This small molecule binds to this protein.
Small molecule (SMILES): CC[C@H](C)[C@H](NC(=O)[C@H](CO)NC(=O)[C@H](CCCN=C(N)N)NC(=O)[C@@H](NC(=O)[C@@H]1CCCN1C(=O)[C@@H]1CCCN1C(=O)[C@H](C)N)C(C)C)C(=O)N[C@H](C=O)Cc1ccc(O)cc1

Sequence of chain 8.U:
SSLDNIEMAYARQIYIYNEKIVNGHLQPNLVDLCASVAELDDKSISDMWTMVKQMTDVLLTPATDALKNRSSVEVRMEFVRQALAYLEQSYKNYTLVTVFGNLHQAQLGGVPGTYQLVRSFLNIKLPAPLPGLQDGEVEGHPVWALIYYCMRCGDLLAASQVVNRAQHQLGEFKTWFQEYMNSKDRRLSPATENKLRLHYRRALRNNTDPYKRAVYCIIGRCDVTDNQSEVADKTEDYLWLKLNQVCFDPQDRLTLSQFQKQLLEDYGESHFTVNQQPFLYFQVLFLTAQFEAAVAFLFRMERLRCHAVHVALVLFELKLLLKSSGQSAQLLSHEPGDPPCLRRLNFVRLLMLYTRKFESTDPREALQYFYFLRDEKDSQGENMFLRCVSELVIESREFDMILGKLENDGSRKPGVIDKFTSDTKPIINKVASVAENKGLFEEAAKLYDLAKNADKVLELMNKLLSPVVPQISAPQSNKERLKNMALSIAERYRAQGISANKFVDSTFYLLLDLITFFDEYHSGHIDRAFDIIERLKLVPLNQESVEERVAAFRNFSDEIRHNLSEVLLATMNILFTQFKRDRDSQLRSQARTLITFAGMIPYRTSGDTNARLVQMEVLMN

Binding-site contacts:
Ligand atom O contacts residue ASN281 of chain 8.U at 2.6 Å (h-bond).
Ligand atom CG2 contacts residue GLU236 of chain 8.U at 3.3 Å.
Ligand atom C contacts residue ASN281 of chain 8.U at 3.8 Å.
Ligand atom CG1 contacts residue VAL280 of chain 8.U at 4.0 Å (hydrophobic).
Ligand atom CG1 contacts residue TYR94 of chain 8.U at 3.8 Å (hydrophobic).
Ligand atom C contacts residue TYR94 of chain 8.U at 4.0 Å (hydrophobic).
Ligand atom CD1 contacts residue TYR91 of chain 8.U at 3.9 Å (hydrophobic).
Ligand atom CB contacts residue LEU286 of chain 8.U at 3.9 Å (hydrophobic).
Ligand atom O contacts residue LYS234 of chain 8.U at 3.6 Å.
Ligand atom CG2 contacts residue PHE278 of chain 8.U at 3.7 Å (hydrophobic).
Ligand atom C contacts residue ASN227 of chain 8.U at 3.5 Å.
Ligand atom C contacts residue THR235 of chain 8.U at 3.6 Å.
Ligand atom C contacts residue THR235 of chain 8.U at 3.6 Å.
Ligand atom O contacts residue HIS277 of chain 8.U at 3.4 Å.
Ligand atom CG2 contacts residue ASN281 of chain 8.U at 3.6 Å.
Ligand atom CG2 contacts residue HIS277 of chain 8.U at 3.3 Å.
Ligand atom O contacts residue THR235 of chain 8.U at 3.0 Å (h-bond).
Ligand atom C contacts residue THR235 of chain 8.U at 3.6 Å.
Ligand atom CB contacts residue HIS277 of chain 8.U at 3.7 Å.
Ligand atom C contacts residue LEU286 of chain 8.U at 3.8 Å (hydrophobic).
Ligand atom CG2 contacts residue LEU286 of chain 8.U at 3.7 Å (hydrophobic).
Ligand atom CG contacts residue ASP233 of chain 8.U at 3.0 Å.
Ligand atom CD1 contacts residue TYR94 of chain 8.U at 3.5 Å (hydrophobic).
Ligand atom O contacts residue ASN227 of chain 8.U at 3.6 Å.
Ligand atom CD contacts residue HIS277 of chain 8.U at 3.9 Å.
Ligand atom O contacts residue LEU286 of chain 8.U at 3.2 Å.
Ligand atom CG contacts residue HIS277 of chain 8.U at 3.8 Å.
Ligand atom CG contacts residue LYS234 of chain 8.U at 3.3 Å.
Ligand atom O contacts residue THR235 of chain 8.U at 3.1 Å (h-bond).
Ligand atom CD contacts residue TYR273 of chain 8.U at 3.3 Å (hydrophobic).
Ligand atom CG contacts residue TYR273 of chain 8.U at 3.6 Å (hydrophobic).
Ligand atom N contacts residue THR235 of chain 8.U at 3.5 Å (h-bond).
Ligand atom N contacts residue ASN227 of chain 8.U at 3.0 Å (h-bond).
Ligand atom O contacts residue TYR94 of chain 8.U at 2.9 Å.
Ligand atom N contacts residue TYR273 of chain 8.U at 3.9 Å.
Ligand atom CB contacts residue TYR238 of chain 8.U at 3.6 Å (hydrophobic).
Ligand atom CB contacts residue ASP233 of chain 8.U at 3.0 Å.
Ligand atom CA contacts residue ASN227 of chain 8.U at 3.7 Å.
Ligand atom CA contacts residue THR235 of chain 8.U at 3.6 Å.
Ligand atom N contacts residue THR235 of chain 8.U at 3.9 Å.